Sequence of chain 3.G:
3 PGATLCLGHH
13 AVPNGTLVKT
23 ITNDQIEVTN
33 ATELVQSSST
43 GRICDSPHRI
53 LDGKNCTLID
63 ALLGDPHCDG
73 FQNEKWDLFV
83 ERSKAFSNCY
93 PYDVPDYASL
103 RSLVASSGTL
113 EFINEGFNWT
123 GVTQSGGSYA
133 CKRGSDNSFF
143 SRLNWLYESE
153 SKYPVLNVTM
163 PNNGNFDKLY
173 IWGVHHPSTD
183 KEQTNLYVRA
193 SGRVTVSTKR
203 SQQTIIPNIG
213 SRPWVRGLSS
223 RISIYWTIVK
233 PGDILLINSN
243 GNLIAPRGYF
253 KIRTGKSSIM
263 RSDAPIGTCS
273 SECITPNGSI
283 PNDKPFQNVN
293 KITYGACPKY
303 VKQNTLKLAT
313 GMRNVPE

The protein below binds the small molecule below.
Small molecule (SMILES): CC(=O)N[C@H]1[C@H]([C@H](O)[C@H](O)CO)O[C@@](OC[C@H]2O[C@@H](O)[C@H](O)[C@@H](O)[C@H]2O)(C(=O)O)C[C@@H]1O

Binding-site contacts:
Ligand atom C11 contacts residue TRP147 of chain 3.G at 4.0 Å (hydrophobic).
Ligand atom C1 contacts residue TYR131 of chain 3.G at 3.5 Å (hydrophobic).
Ligand atom O8 contacts residue TYR92 of chain 3.G at 3.0 Å (h-bond).
Ligand atom O8 contacts residue LEU220 of chain 3.G at 4.0 Å.
Ligand atom C9 contacts residue HIS177 of chain 3.G at 3.5 Å.
Ligand atom N5 contacts residue GLY129 of chain 3.G at 2.9 Å (h-bond).
Ligand atom O8 contacts residue TRP147 of chain 3.G at 3.6 Å.
Ligand atom O1B contacts residue SER130 of chain 3.G at 2.7 Å (h-bond).
Ligand atom O1B contacts residue LEU220 of chain 3.G at 3.6 Å.
Ligand atom C5 contacts residue TYR131 of chain 3.G at 4.0 Å (hydrophobic).
Ligand atom O1A contacts residue ASN139 of chain 3.G at 3.8 Å.
Ligand atom C1 contacts residue SER130 of chain 3.G at 3.4 Å.
Ligand atom C6 contacts residue TYR131 of chain 3.G at 3.7 Å (hydrophobic).
Ligand atom C8 contacts residue TYR92 of chain 3.G at 3.8 Å (hydrophobic).
Ligand atom C11 contacts residue GLY128 of chain 3.G at 3.6 Å.
Ligand atom C10 contacts residue LEU188 of chain 3.G at 3.8 Å (hydrophobic).
Ligand atom C9 contacts residue GLU184 of chain 3.G at 3.3 Å.
Ligand atom O9 contacts residue HIS177 of chain 3.G at 3.2 Å (h-bond).
Ligand atom O9 contacts residue TYR92 of chain 3.G at 2.8 Å (h-bond).
Ligand atom C11 contacts residue LEU188 of chain 3.G at 4.0 Å (hydrophobic).
Ligand atom O1A contacts residue TYR131 of chain 3.G at 2.6 Å (h-bond).
Ligand atom C11 contacts residue GLY129 of chain 3.G at 3.9 Å.
Ligand atom O9 contacts residue GLU184 of chain 3.G at 2.8 Å (salt-bridge).
Ligand atom C4 contacts residue TYR131 of chain 3.G at 3.7 Å (hydrophobic).
Ligand atom C7 contacts residue TRP147 of chain 3.G at 3.7 Å (hydrophobic).
Ligand atom O10 contacts residue LEU188 of chain 3.G at 3.2 Å.
Ligand atom C9 contacts residue LEU188 of chain 3.G at 4.0 Å (hydrophobic).
Ligand atom N5 contacts residue TRP147 of chain 3.G at 3.9 Å.
Ligand atom O1B contacts residue TYR131 of chain 3.G at 3.9 Å.
Ligand atom O9 contacts residue SER222 of chain 3.G at 2.7 Å (h-bond).
Ligand atom O7 contacts residue LEU188 of chain 3.G at 4.0 Å.
Ligand atom C9 contacts residue TRP147 of chain 3.G at 4.0 Å (hydrophobic).
Ligand atom C5 contacts residue GLY129 of chain 3.G at 3.6 Å.
Ligand atom C10 contacts residue GLY129 of chain 3.G at 3.9 Å.
Ligand atom O1A contacts residue SER130 of chain 3.G at 3.4 Å.
Ligand atom C8 contacts residue TRP147 of chain 3.G at 3.9 Å (hydrophobic).
Ligand atom O4 contacts residue GLY129 of chain 3.G at 3.9 Å.
Ligand atom C11 contacts residue TYR149 of chain 3.G at 3.9 Å (hydrophobic).
Ligand atom C9 contacts residue TYR92 of chain 3.G at 3.4 Å (hydrophobic).
Ligand atom C4 contacts residue GLY129 of chain 3.G at 3.4 Å.